Sequence of chain 1.A:
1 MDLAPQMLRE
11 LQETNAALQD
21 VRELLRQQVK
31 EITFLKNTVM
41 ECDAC

Binding-site contacts:
Ligand atom C11 contacts residue VAL39 of chain 1.E at 3.1 Å (hydrophobic).
Ligand atom C3 contacts residue ILE32 of chain 1.A at 3.7 Å (hydrophobic).
Ligand atom C15 contacts residue LEU35 of chain 1.C at 3.5 Å (hydrophobic).
Ligand atom C1 contacts residue LEU35 of chain 1.C at 3.7 Å (hydrophobic).
Ligand atom C6 contacts residue LEU35 of chain 1.B at 3.5 Å (hydrophobic).
Ligand atom O1 contacts residue LEU35 of chain 1.B at 3.7 Å.
Ligand atom O2 contacts residue ALA44 of chain 1.D at 3.4 Å.
Ligand atom O1 contacts residue ILE32 of chain 1.A at 3.1 Å.
Ligand atom C26 contacts residue ALA44 of chain 1.B at 3.8 Å (hydrophobic).
Ligand atom C11 contacts residue LEU35 of chain 1.A at 3.4 Å (hydrophobic).
Ligand atom C21 contacts residue VAL39 of chain 1.D at 3.7 Å (hydrophobic).
Ligand atom O2 contacts residue ALA44 of chain 1.E at 3.5 Å.
Ligand atom C18 contacts residue VAL39 of chain 1.D at 3.1 Å (hydrophobic).
Ligand atom O1 contacts residue LEU35 of chain 1.A at 3.4 Å.
Ligand atom C15 contacts residue VAL39 of chain 1.B at 3.3 Å (hydrophobic).
Ligand atom C27 contacts residue ALA44 of chain 1.A at 3.5 Å (hydrophobic).
Ligand atom O2 contacts residue CYS42 of chain 1.E at 3.4 Å (h-bond).
Ligand atom C26 contacts residue ALA44 of chain 1.C at 3.3 Å (hydrophobic).
Ligand atom O2 contacts residue CYS45 of chain 1.D at 3.4 Å (h-bond).
Ligand atom C27 contacts residue ALA44 of chain 1.E at 3.4 Å (hydrophobic).
Ligand atom C6 contacts residue LEU35 of chain 1.E at 3.4 Å (hydrophobic).
Ligand atom C19 contacts residue LEU35 of chain 1.D at 3.3 Å (hydrophobic).
Ligand atom C10 contacts residue LEU35 of chain 1.C at 3.4 Å (hydrophobic).
Ligand atom C2 contacts residue ILE32 of chain 1.B at 3.6 Å (hydrophobic).
Ligand atom C4 contacts residue LEU35 of chain 1.E at 3.7 Å (hydrophobic).
Ligand atom C4 contacts residue LEU35 of chain 1.A at 3.4 Å (hydrophobic).
Ligand atom C7 contacts residue LEU35 of chain 1.B at 3.6 Å (hydrophobic).
Ligand atom C12 contacts residue VAL39 of chain 1.E at 3.5 Å (hydrophobic).
Ligand atom C15 contacts residue VAL39 of chain 1.C at 3.5 Å (hydrophobic).
Ligand atom C19 contacts residue ILE32 of chain 1.C at 3.5 Å (hydrophobic).
Ligand atom C6 contacts residue LEU35 of chain 1.A at 3.5 Å (hydrophobic).
Ligand atom C16 contacts residue VAL39 of chain 1.B at 3.6 Å (hydrophobic).
Ligand atom C9 contacts residue LEU35 of chain 1.A at 3.3 Å (hydrophobic).
Ligand atom C6 contacts residue LEU35 of chain 1.C at 3.8 Å (hydrophobic).
Ligand atom C7 contacts residue LEU35 of chain 1.C at 3.3 Å (hydrophobic).
Ligand atom O2 contacts residue CYS42 of chain 1.D at 3.3 Å (h-bond).
Ligand atom C5 contacts residue LEU35 of chain 1.E at 3.8 Å (hydrophobic).
Ligand atom C16 contacts residue VAL39 of chain 1.C at 3.4 Å (hydrophobic).
Ligand atom C12 contacts residue VAL39 of chain 1.D at 3.7 Å (hydrophobic).
Ligand atom C19 contacts residue LEU35 of chain 1.C at 3.5 Å (hydrophobic).

The small molecule below binds the protein below.
Small molecule (SMILES): C=C1CC[C@H](O)CC1=C/C=C1\CCC[C@]2(C)[C@@H]([C@H](C)CCCC(C)(C)O)CC[C@@H]12

Sequence of chain 1.D:
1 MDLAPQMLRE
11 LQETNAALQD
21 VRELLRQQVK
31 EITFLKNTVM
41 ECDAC

Sequence of chain 1.B:
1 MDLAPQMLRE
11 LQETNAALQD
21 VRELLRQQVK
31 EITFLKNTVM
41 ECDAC

Sequence of chain 1.C:
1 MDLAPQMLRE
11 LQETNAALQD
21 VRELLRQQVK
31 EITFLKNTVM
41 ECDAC

Sequence of chain 1.E:
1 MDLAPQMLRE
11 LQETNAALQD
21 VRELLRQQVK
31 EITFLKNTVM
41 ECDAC